Binding-site contacts:
Ligand atom C3 contacts residue ASN839 of chain 1.B at 3.8 Å.
Ligand atom C3 contacts residue THR1408 of chain 1.B at 3.7 Å.
Ligand atom O5 contacts residue SER787 of chain 1.B at 4.0 Å.
Ligand atom O5 contacts residue ASN1409 of chain 1.B at 3.8 Å.
Ligand atom C6 contacts residue ASN1409 of chain 1.B at 3.8 Å.
Ligand atom O5 contacts residue GLU817 of chain 1.B at 4.2 Å.
Ligand atom O3 contacts residue THR1408 of chain 1.B at 4.1 Å.
Ligand atom C5 contacts residue ASN839 of chain 1.B at 3.7 Å.
Ligand atom N2 contacts residue ASN839 of chain 1.B at 2.9 Å (h-bond).
Ligand atom C8 contacts residue ASN839 of chain 1.B at 4.3 Å.
Ligand atom C5 contacts residue SER787 of chain 1.B at 3.8 Å.
Ligand atom C2 contacts residue ASN839 of chain 1.B at 2.5 Å.
Ligand atom C6 contacts residue GLU1436 of chain 1.B at 4.5 Å.
Ligand atom C5 contacts residue THR1408 of chain 1.B at 4.3 Å.
Ligand atom C1 contacts residue ASN839 of chain 1.B at 1.4 Å.
Ligand atom O5 contacts residue ASN839 of chain 1.B at 2.4 Å (h-bond).
Ligand atom C4 contacts residue THR1408 of chain 1.B at 4.0 Å.
Ligand atom C7 contacts residue ASN839 of chain 1.B at 3.2 Å.
Ligand atom C1 contacts residue SER787 of chain 1.B at 4.0 Å.
Ligand atom C6 contacts residue SER787 of chain 1.B at 4.1 Å.
Ligand atom O4 contacts residue THR1408 of chain 1.B at 3.4 Å (h-bond).
Ligand atom C4 contacts residue ASN839 of chain 1.B at 4.3 Å.
Ligand atom O7 contacts residue ASN839 of chain 1.B at 3.2 Å (h-bond).
Ligand atom O4 contacts residue ASN1409 of chain 1.B at 4.3 Å.
Ligand atom C5 contacts residue ASN1409 of chain 1.B at 4.0 Å.

A protein and the small-molecule ligand that binds it are described below.
Small molecule (SMILES): CC(=O)N[C@H]1[C@H](O[C@H]2[C@H](O)[C@@H](NC(C)=O)CO[C@@H]2CO)O[C@H](CO)[C@@H](O[C@@H]2O[C@H](CO)[C@@H](O)[C@H](O)[C@@H]2O)[C@@H]1O

Sequence of chain 1.B:
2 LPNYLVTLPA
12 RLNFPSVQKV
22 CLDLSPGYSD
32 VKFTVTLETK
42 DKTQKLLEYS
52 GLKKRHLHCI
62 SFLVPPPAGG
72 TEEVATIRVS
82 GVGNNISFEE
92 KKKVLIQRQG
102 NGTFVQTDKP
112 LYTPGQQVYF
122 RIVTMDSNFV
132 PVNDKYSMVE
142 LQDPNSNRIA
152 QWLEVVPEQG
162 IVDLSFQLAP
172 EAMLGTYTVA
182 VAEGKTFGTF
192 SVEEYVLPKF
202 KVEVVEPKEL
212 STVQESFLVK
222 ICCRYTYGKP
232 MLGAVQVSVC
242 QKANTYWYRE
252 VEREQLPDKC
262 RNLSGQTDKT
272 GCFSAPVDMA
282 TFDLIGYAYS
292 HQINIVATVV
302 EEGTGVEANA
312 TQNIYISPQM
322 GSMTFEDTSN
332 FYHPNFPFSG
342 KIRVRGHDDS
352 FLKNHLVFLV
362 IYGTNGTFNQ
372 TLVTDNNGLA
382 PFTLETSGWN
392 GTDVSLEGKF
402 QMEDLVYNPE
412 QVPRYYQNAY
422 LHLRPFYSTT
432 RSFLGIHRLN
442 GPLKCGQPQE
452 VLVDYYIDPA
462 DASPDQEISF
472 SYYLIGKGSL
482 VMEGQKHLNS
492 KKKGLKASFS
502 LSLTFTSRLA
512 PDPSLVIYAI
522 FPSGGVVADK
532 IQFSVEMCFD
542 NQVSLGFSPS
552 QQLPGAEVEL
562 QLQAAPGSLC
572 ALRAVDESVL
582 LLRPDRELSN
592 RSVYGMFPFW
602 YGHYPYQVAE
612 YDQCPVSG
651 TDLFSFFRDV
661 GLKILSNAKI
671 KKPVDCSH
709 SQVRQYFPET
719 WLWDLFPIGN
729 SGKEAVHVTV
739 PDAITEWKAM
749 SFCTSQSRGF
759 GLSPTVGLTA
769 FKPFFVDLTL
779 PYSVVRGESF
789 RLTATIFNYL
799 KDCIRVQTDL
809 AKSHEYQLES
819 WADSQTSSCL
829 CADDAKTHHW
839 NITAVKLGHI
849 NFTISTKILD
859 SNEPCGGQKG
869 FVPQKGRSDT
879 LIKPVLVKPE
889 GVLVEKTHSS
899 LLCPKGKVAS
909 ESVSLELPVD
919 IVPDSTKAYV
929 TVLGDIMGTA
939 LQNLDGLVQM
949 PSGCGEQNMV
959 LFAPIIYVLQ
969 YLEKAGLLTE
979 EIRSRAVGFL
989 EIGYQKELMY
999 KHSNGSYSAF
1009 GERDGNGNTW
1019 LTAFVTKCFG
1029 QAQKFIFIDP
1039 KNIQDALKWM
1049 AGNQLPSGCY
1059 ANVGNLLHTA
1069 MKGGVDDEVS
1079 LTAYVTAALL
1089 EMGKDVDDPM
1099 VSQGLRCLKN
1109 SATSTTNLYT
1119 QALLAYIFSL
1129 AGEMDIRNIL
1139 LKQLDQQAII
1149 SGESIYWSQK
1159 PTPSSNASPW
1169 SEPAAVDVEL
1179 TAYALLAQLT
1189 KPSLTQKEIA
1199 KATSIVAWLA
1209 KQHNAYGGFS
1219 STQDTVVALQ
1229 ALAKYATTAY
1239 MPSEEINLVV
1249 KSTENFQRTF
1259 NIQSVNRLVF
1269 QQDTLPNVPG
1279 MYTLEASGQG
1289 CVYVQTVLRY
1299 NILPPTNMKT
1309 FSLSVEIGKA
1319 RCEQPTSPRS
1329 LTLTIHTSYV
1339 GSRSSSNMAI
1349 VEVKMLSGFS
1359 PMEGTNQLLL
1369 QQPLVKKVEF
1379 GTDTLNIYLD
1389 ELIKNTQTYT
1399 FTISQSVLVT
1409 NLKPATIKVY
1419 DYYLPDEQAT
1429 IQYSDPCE